Sequence of chain 1.J:
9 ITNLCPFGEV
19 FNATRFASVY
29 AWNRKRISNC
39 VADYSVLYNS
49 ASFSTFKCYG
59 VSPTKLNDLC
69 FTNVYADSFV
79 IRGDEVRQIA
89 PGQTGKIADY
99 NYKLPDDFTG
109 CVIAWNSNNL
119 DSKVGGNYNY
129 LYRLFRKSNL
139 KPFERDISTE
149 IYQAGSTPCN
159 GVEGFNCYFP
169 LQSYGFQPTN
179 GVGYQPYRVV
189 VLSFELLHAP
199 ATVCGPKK

Binding-site contacts:
Ligand atom C8 contacts residue VAL44 of chain 1.J at 3.5 Å (hydrophobic).
Ligand atom C7 contacts residue ASN20 of chain 1.J at 4.1 Å.
Ligand atom C2 contacts residue ASN20 of chain 1.J at 2.5 Å.
Ligand atom O7 contacts residue VAL44 of chain 1.J at 4.1 Å.
Ligand atom C1 contacts residue ASN20 of chain 1.J at 1.4 Å.
Ligand atom O5 contacts residue ASN20 of chain 1.J at 2.3 Å (h-bond).
Ligand atom O7 contacts residue GLY16 of chain 1.J at 4.0 Å.
Ligand atom O7 contacts residue PHE15 of chain 1.J at 4.3 Å.
Ligand atom C3 contacts residue ASN20 of chain 1.J at 3.8 Å.
Ligand atom C8 contacts residue LEU45 of chain 1.J at 4.2 Å (hydrophobic).
Ligand atom C5 contacts residue ASN20 of chain 1.J at 3.7 Å.
Ligand atom O3 contacts residue VAL44 of chain 1.J at 4.4 Å.
Ligand atom N2 contacts residue ASN20 of chain 1.J at 3.1 Å (h-bond).
Ligand atom O7 contacts residue ASN20 of chain 1.J at 4.3 Å.
Ligand atom O7 contacts residue LEU45 of chain 1.J at 4.4 Å.
Ligand atom C7 contacts residue VAL44 of chain 1.J at 4.2 Å (hydrophobic).
Ligand atom C4 contacts residue ASN20 of chain 1.J at 4.2 Å.

This small molecule binds to this protein.
Small molecule (SMILES): CC(=O)N[C@@H]1[C@@H](O)[C@H](O)[C@@H](CO)O[C@H]1O